A protein and the small-molecule ligand that binds it are described below.
Small molecule (SMILES): O=C1CC(=O)NC(=O)N1

Binding-site contacts:
Ligand atom N1 contacts residue MLI1 of chain 1.F at 0.1 Å (h-bond).
Ligand atom C4 contacts residue MLI1 of chain 1.F at 1.0 Å.
Ligand atom C4 contacts residue GLY344 of chain 1.A at 3.6 Å.
Ligand atom C6 contacts residue SER232 of chain 1.A at 3.5 Å.
Ligand atom N1 contacts residue LYS162 of chain 1.A at 3.7 Å.
Ligand atom C4 contacts residue ARG324 of chain 1.A at 3.1 Å.
Ligand atom O4 contacts residue ARG324 of chain 1.A at 2.6 Å (salt-bridge).
Ligand atom C2 contacts residue MLI1 of chain 1.F at 0.3 Å.
Ligand atom C5 contacts residue GLY344 of chain 1.A at 3.0 Å.
Ligand atom O2 contacts residue ALA233 of chain 1.A at 3.4 Å (h-bond).
Ligand atom O2 contacts residue ARG53 of chain 1.A at 3.2 Å (salt-bridge).
Ligand atom C2 contacts residue ALA233 of chain 1.A at 3.5 Å (hydrophobic).
Ligand atom N3 contacts residue GLY46 of chain 1.A at 3.7 Å.
Ligand atom C2 contacts residue GLY46 of chain 1.A at 3.5 Å.
Ligand atom O2 contacts residue MLI1 of chain 1.F at 0.3 Å (h-bond).
Ligand atom O2 contacts residue SER232 of chain 1.A at 3.5 Å (h-bond).
Ligand atom N3 contacts residue MLI1 of chain 1.F at 0.3 Å.
Ligand atom O8 contacts residue MLI1 of chain 1.F at 2.3 Å (h-bond).
Ligand atom C2 contacts residue LYS162 of chain 1.A at 3.6 Å.
Ligand atom O2 contacts residue SER84 of chain 1.A at 3.6 Å.
Ligand atom O8 contacts residue MET190 of chain 1.A at 3.6 Å.
Ligand atom O4 contacts residue SER343 of chain 1.A at 3.5 Å (h-bond).
Ligand atom C5 contacts residue MLI1 of chain 1.F at 2.1 Å.
Ligand atom C2 contacts residue SER232 of chain 1.A at 3.2 Å.
Ligand atom N1 contacts residue SER232 of chain 1.A at 3.0 Å (h-bond).
Ligand atom C6 contacts residue MLI1 of chain 1.F at 1.5 Å.
Ligand atom O8 contacts residue ARG194 of chain 1.A at 2.7 Å (salt-bridge).
Ligand atom N3 contacts residue GLY85 of chain 1.A at 3.1 Å (h-bond).
Ligand atom N3 contacts residue SER84 of chain 1.A at 3.2 Å (h-bond).
Ligand atom O2 contacts residue GLY85 of chain 1.A at 2.9 Å (h-bond).
Ligand atom C2 contacts residue GLY85 of chain 1.A at 3.7 Å.
Ligand atom O2 contacts residue LYS162 of chain 1.A at 3.2 Å (salt-bridge).
Ligand atom N1 contacts residue ALA233 of chain 1.A at 2.8 Å (h-bond).
Ligand atom O4 contacts residue MLI1 of chain 1.F at 0.6 Å (h-bond).
Ligand atom C4 contacts residue SER343 of chain 1.A at 3.7 Å.
Ligand atom O8 contacts residue ALA233 of chain 1.A at 3.0 Å (h-bond).
Ligand atom O4 contacts residue GLY344 of chain 1.A at 2.7 Å (h-bond).
Ligand atom N1 contacts residue MET190 of chain 1.A at 3.7 Å.
Ligand atom C6 contacts residue ARG194 of chain 1.A at 3.6 Å.
Ligand atom C6 contacts residue ALA233 of chain 1.A at 3.4 Å (hydrophobic).

Sequence of chain 1.A:
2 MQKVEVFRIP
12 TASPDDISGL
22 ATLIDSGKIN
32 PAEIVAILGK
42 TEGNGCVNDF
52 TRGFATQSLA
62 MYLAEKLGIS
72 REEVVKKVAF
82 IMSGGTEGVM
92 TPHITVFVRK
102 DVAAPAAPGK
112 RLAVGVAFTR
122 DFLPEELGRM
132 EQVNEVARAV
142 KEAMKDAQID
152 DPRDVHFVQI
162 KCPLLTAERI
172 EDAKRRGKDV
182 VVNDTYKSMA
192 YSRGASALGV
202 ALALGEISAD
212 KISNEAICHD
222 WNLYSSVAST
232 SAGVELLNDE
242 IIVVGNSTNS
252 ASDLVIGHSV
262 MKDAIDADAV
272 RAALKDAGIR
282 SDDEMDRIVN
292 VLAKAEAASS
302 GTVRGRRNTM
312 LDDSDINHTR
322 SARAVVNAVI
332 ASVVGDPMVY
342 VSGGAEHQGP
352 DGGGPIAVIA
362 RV